Sequence of chain 43.C:
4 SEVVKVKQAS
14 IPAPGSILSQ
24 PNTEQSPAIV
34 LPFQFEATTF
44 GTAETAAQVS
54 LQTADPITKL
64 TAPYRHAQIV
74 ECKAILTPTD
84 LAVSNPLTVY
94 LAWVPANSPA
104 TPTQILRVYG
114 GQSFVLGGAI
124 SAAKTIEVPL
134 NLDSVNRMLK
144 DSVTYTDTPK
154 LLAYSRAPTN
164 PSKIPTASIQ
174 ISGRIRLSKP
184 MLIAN

A small-molecule ligand and the protein it binds are described below.
Small molecule (SMILES): Nc1ccn([C@@H]2O[C@H](CO[P](=O)(O)O[C@H]3[C@@H](O)[C@H](n4ccc(N)nc4=O)O[C@@H]3CO[P](=O)(O)O[C@H]3[C@@H](O)[C@H](n4ccc(N)nc4=O)O[C@@H]3CO)[C@@H](O)[C@H]2O)c(=O)n1

Binding-site contacts:
Ligand atom O2' contacts residue LEU135 of chain 43.C at 4.3 Å.
Ligand atom P contacts residue LYS10 of chain 43.C at 4.0 Å.
Ligand atom OP1 contacts residue ASN134 of chain 43.C at 4.2 Å.
Ligand atom O4' contacts residue GLU74 of chain 43.C at 3.7 Å.
Ligand atom C2' contacts residue ASN134 of chain 43.C at 4.3 Å.
Ligand atom C2' contacts residue GLU74 of chain 43.C at 4.1 Å.
Ligand atom P contacts residue LYS8 of chain 43.C at 3.0 Å.
Ligand atom OP2 contacts residue LYS8 of chain 43.C at 2.9 Å (salt-bridge).
Ligand atom C4' contacts residue GLU74 of chain 43.C at 3.9 Å.
Ligand atom O2' contacts residue GLU74 of chain 43.C at 3.2 Å.
Ligand atom O3' contacts residue LYS8 of chain 43.C at 3.8 Å.
Ligand atom OP1 contacts residue LYS10 of chain 43.C at 4.3 Å.
Ligand atom OP2 contacts residue LYS10 of chain 43.C at 2.9 Å.
Ligand atom OP1 contacts residue PRO132 of chain 43.C at 3.6 Å.
Ligand atom O5' contacts residue LYS8 of chain 43.C at 4.5 Å.
Ligand atom O2' contacts residue ASN134 of chain 43.C at 3.2 Å (h-bond).
Ligand atom OP1 contacts residue LYS8 of chain 43.C at 2.6 Å (salt-bridge).
Ligand atom C1' contacts residue GLU74 of chain 43.C at 3.8 Å.
Ligand atom O3' contacts residue ASN134 of chain 43.C at 4.2 Å.